This small molecule binds to this protein.
Small molecule (SMILES): CC(C)C[C@H](NC(=O)c1cc2ccccc2s1)C(=O)N1CCN(C(=O)[C@H](CO)NS(=O)(=O)c2ccc(Cl)cc2Cl)CC1

Binding-site contacts:
Ligand atom O31 contacts residue PHE549 of chain 1.A at 3.2 Å (h-bond).
Ligand atom O31 contacts residue GLN550 of chain 1.A at 3.7 Å.
Ligand atom O41 contacts residue THR527 of chain 1.A at 3.1 Å.
Ligand atom C03 contacts residue SER470 of chain 1.A at 3.3 Å.
Ligand atom C03 contacts residue PHE748 of chain 1.A at 3.8 Å (hydrophobic).
Ligand atom N06 contacts residue ASN474 of chain 1.A at 3.5 Å (h-bond).
Ligand atom C23 contacts residue TYR591 of chain 1.A at 3.3 Å (hydrophobic).
Ligand atom O42 contacts residue ASN474 of chain 1.A at 2.7 Å (h-bond).
Ligand atom O31 contacts residue TYR553 of chain 1.A at 3.0 Å.
Ligand atom C32 contacts residue TYR553 of chain 1.A at 3.7 Å (hydrophobic).
Ligand atom O28 contacts residue GLN550 of chain 1.A at 3.5 Å (h-bond).
Ligand atom CL34 contacts residue THR527 of chain 1.A at 3.6 Å.
Ligand atom CL34 contacts residue PHE524 of chain 1.A at 3.6 Å.
Ligand atom N19 contacts residue ASN474 of chain 1.A at 3.6 Å.
Ligand atom O42 contacts residue ILE744 of chain 1.A at 3.5 Å.
Ligand atom C38 contacts residue PHE592 of chain 1.A at 3.8 Å (hydrophobic).
Ligand atom C13 contacts residue THR520 of chain 1.A at 3.6 Å.
Ligand atom C35 contacts residue PHE524 of chain 1.A at 3.0 Å (hydrophobic).
Ligand atom C12 contacts residue TYR478 of chain 1.A at 3.9 Å (hydrophobic).
Ligand atom C24 contacts residue ASN474 of chain 1.A at 3.9 Å.
Ligand atom C18 contacts residue ASN474 of chain 1.A at 3.1 Å.
Ligand atom CL37 contacts residue ASN474 of chain 1.A at 3.7 Å.
Ligand atom S16 contacts residue LEU523 of chain 1.A at 3.5 Å.
Ligand atom C39 contacts residue TYR553 of chain 1.A at 3.6 Å (hydrophobic).
Ligand atom C38 contacts residue TYR591 of chain 1.A at 3.4 Å (hydrophobic).
Ligand atom C33 contacts residue PHE524 of chain 1.A at 3.5 Å (hydrophobic).
Ligand atom CL34 contacts residue ASN528 of chain 1.A at 3.7 Å.
Ligand atom C36 contacts residue PHE524 of chain 1.A at 3.4 Å (hydrophobic).
Ligand atom C24 contacts residue TYR591 of chain 1.A at 3.3 Å (hydrophobic).
Ligand atom S30 contacts residue TYR553 of chain 1.A at 3.5 Å.
Ligand atom N29 contacts residue ASN528 of chain 1.A at 3.7 Å.
Ligand atom O40 contacts residue TYR553 of chain 1.A at 3.2 Å.
Ligand atom C09 contacts residue ASN474 of chain 1.A at 3.1 Å.
Ligand atom CL37 contacts residue PHE524 of chain 1.A at 3.6 Å.
Ligand atom C39 contacts residue TYR591 of chain 1.A at 3.4 Å (hydrophobic).
Ligand atom O40 contacts residue ASN528 of chain 1.A at 3.2 Å (h-bond).
Ligand atom C04 contacts residue SER470 of chain 1.A at 3.7 Å.
Ligand atom C05 contacts residue ASN474 of chain 1.A at 3.8 Å.
Ligand atom O28 contacts residue ASP531 of chain 1.A at 3.2 Å (salt-bridge).
Ligand atom O40 contacts residue PHE549 of chain 1.A at 3.7 Å.

Sequence of chain 1.A:
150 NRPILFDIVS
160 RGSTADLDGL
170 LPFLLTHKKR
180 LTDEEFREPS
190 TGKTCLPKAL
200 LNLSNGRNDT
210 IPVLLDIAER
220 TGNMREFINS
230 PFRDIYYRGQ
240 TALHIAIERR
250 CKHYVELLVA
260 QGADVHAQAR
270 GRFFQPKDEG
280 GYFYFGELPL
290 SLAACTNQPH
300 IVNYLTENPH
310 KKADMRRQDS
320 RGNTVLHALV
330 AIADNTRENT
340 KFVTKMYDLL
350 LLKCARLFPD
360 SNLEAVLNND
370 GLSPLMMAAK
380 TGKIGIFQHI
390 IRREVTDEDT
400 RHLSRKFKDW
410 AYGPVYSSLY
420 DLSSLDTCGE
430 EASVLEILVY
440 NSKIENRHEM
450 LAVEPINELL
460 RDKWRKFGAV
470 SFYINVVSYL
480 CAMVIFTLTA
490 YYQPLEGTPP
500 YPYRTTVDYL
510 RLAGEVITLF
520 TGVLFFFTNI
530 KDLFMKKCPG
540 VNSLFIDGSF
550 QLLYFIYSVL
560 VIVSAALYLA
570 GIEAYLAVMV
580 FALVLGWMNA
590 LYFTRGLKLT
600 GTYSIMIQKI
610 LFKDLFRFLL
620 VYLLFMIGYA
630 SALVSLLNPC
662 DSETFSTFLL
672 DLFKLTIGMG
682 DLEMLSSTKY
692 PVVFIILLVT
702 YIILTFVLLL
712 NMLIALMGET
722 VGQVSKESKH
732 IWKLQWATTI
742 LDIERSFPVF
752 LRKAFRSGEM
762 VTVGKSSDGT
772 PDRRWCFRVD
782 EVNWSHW